Binding-site contacts:
Ligand atom O4 contacts residue HIS99 of chain 1.A at 3.0 Å (h-bond).
Ligand atom O1 contacts residue LYS98 of chain 1.A at 3.5 Å (salt-bridge).
Ligand atom O6 contacts residue LEU305 of chain 1.A at 4.2 Å.
Ligand atom O2 contacts residue ARG125 of chain 1.A at 3.2 Å (salt-bridge).
Ligand atom C3 contacts residue ASP75 of chain 1.A at 3.2 Å.
Ligand atom O2 contacts residue GLY97 of chain 1.A at 4.4 Å.
Ligand atom O5 contacts residue ASP75 of chain 1.A at 4.1 Å.
Ligand atom C5 contacts residue ASP75 of chain 1.A at 4.0 Å.
Ligand atom O1 contacts residue GLY97 of chain 1.A at 3.7 Å.
Ligand atom C5 contacts residue ILE304 of chain 1.A at 4.4 Å (hydrophobic).
Ligand atom C2 contacts residue ARG125 of chain 1.A at 4.4 Å.
Ligand atom O1 contacts residue VAL74 of chain 1.A at 3.5 Å (h-bond).
Ligand atom O6 contacts residue ARG5 of chain 1.A at 3.4 Å (salt-bridge).
Ligand atom C1 contacts residue ASP75 of chain 1.A at 4.3 Å.
Ligand atom O1 contacts residue ASP75 of chain 1.A at 4.5 Å.
Ligand atom C1 contacts residue VAL74 of chain 1.A at 4.2 Å (hydrophobic).
Ligand atom C6 contacts residue ILE304 of chain 1.A at 3.8 Å (hydrophobic).
Ligand atom C3 contacts residue HIS99 of chain 1.A at 4.2 Å.
Ligand atom C1 contacts residue LYS98 of chain 1.A at 4.5 Å.
Ligand atom C6 contacts residue ARG5 of chain 1.A at 4.5 Å.
Ligand atom C4 contacts residue HIS99 of chain 1.A at 4.1 Å.
Ligand atom C1 contacts residue ARG125 of chain 1.A at 4.2 Å.
Ligand atom O4 contacts residue ILE304 of chain 1.A at 4.4 Å.
Ligand atom C2 contacts residue ASP75 of chain 1.A at 4.2 Å.
Ligand atom O6 contacts residue ILE304 of chain 1.A at 3.8 Å.
Ligand atom O3 contacts residue HIS99 of chain 1.A at 3.3 Å.
Ligand atom O5 contacts residue ARG5 of chain 1.A at 3.2 Å (salt-bridge).
Ligand atom C5 contacts residue ARG5 of chain 1.A at 4.2 Å.
Ligand atom C4 contacts residue ASP75 of chain 1.A at 4.3 Å.
Ligand atom C1 contacts residue GLY97 of chain 1.A at 3.4 Å.
Ligand atom O3 contacts residue ASP75 of chain 1.A at 2.9 Å (salt-bridge).

This small molecule binds to this protein.
Small molecule (SMILES): OC[C@@H](O)[C@@H](O)[C@H](O)[C@@H](O)CO

Sequence of chain 1.A:
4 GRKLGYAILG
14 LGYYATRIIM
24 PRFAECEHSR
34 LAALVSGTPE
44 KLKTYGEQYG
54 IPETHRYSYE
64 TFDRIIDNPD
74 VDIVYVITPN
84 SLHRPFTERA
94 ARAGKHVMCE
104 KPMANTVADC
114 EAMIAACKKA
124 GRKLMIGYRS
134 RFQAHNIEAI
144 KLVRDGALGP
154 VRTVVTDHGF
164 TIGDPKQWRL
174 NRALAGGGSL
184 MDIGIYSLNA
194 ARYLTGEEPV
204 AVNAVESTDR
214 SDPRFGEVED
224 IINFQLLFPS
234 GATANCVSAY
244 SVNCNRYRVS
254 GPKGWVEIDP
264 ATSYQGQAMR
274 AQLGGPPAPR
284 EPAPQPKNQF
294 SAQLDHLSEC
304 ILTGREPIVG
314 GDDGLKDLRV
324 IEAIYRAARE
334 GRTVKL